This small molecule binds to this protein.
Small molecule (SMILES): Cc1cn([C@H]2C[C@H](O[P](=O)(O)OC[C@H]3O[C@@H](n4ccc(N)nc4=O)C[C@@H]3O[P](=O)(O)OC[C@H]3O[C@@H](n4ccc(N)nc4=O)C[C@@H]3O)[C@@H](CO[P](=O)(O)O[C@H]3C[C@H](n4cc(C)c(=O)[nH]c4=O)O[C@@H]3CO[P](=O)(O)O[C@H]3C[C@H](n4cnc5c(N)ncnc54)O[C@@H]3CO[P](=O)(O)O[C@H]3C[C@H](n4cnc5c(=O)nc(N)[nH]c54)O[C@@H]3CO[P](=O)(O)O[C@H]3C[C@H](n4ccc(N)nc4=O)O[C@@H]3CO[P](=O)(O)O[C@H]3C[C@H](n4cc(C)c(=O)[nH]c4=O)O[C@@H]3CO[P](=O)(O)O[C@H]3C[C@H](n4cnc5c(=O)nc(N)[nH]c54)O[C@@H]3CO)O2)c(=O)[nH]c1=O

Sequence of chain 1.C:
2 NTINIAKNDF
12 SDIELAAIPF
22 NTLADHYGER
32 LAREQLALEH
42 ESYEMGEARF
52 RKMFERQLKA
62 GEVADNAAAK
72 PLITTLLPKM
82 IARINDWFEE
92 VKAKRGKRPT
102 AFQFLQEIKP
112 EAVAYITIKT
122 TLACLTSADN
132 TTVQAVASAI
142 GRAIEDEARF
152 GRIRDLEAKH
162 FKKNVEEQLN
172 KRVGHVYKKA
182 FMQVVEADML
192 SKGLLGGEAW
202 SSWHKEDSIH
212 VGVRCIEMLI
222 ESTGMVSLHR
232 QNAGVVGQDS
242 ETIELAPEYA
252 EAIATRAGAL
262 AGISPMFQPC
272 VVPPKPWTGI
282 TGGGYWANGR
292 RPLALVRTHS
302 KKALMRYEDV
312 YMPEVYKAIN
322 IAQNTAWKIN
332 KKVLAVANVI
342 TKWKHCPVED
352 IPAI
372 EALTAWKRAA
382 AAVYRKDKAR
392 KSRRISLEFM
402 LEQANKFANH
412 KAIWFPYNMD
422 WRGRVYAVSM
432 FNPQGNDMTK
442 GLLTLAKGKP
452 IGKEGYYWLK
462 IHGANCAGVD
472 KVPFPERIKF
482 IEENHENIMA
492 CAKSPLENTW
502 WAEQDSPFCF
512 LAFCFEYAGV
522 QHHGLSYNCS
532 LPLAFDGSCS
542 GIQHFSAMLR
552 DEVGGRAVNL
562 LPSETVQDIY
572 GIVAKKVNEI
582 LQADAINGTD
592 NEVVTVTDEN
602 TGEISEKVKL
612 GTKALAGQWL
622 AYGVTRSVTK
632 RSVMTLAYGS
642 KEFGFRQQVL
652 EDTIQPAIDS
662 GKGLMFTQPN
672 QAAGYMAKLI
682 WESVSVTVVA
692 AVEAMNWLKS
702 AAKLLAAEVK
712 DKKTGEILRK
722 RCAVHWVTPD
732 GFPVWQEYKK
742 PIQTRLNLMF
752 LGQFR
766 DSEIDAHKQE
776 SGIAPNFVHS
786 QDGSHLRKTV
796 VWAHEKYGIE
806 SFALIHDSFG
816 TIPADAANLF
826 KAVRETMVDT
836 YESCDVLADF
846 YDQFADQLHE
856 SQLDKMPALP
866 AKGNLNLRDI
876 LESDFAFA

Binding-site contacts:
Ligand atom OP1 contacts residue LYS704 of chain 1.C at 3.3 Å.
Ligand atom O4' contacts residue ARG647 of chain 1.C at 4.0 Å.
Ligand atom C4' contacts residue ARG647 of chain 1.C at 4.5 Å.
Ligand atom N2 contacts residue PHE644 of chain 1.C at 3.7 Å.